Sequence of chain 1.A:
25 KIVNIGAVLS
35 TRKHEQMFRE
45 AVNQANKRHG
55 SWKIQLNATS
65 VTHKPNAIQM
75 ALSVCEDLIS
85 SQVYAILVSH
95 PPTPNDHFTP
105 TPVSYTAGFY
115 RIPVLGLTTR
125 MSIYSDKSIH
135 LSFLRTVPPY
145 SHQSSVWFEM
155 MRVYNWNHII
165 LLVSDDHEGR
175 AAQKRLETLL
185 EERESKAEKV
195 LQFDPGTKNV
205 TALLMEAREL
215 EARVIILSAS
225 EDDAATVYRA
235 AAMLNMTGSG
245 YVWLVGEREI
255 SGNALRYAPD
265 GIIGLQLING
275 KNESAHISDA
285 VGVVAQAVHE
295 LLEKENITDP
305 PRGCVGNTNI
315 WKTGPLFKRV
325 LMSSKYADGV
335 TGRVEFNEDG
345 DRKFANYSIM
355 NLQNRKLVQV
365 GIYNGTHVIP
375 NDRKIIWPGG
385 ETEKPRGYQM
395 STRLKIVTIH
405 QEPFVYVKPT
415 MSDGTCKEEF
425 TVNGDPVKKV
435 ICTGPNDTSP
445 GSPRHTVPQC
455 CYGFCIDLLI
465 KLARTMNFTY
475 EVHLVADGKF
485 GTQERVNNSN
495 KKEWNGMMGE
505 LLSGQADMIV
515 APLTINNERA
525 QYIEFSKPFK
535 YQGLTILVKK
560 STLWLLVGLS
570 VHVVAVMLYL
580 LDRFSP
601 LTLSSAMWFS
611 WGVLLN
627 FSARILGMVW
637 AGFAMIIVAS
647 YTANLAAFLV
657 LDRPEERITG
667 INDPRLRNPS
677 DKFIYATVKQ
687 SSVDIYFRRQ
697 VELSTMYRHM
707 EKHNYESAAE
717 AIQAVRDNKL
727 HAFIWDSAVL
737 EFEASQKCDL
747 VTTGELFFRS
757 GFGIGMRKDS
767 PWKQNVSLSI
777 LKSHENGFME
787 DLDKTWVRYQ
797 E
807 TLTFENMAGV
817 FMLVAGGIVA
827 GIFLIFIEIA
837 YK

Binding-site contacts:
Ligand atom C2 contacts residue ASN771 of chain 1.A at 2.4 Å.
Ligand atom C5 contacts residue ASN771 of chain 1.A at 3.7 Å.
Ligand atom C7 contacts residue ASN771 of chain 1.A at 3.2 Å.
Ligand atom C8 contacts residue ASN771 of chain 1.A at 4.4 Å.
Ligand atom C3 contacts residue ASN771 of chain 1.A at 3.8 Å.
Ligand atom C1 contacts residue ASN771 of chain 1.A at 1.4 Å.
Ligand atom O7 contacts residue MET470 of chain 1.A at 3.9 Å.
Ligand atom C2 contacts residue MET470 of chain 1.A at 4.2 Å (hydrophobic).
Ligand atom C4 contacts residue ASN771 of chain 1.A at 4.2 Å.
Ligand atom O7 contacts residue ASN771 of chain 1.A at 3.1 Å (h-bond).
Ligand atom O7 contacts residue PRO767 of chain 1.A at 4.2 Å.
Ligand atom N2 contacts residue ASN771 of chain 1.A at 2.9 Å (h-bond).
Ligand atom O7 contacts residue TRP768 of chain 1.A at 3.3 Å.
Ligand atom C8 contacts residue MET394 of chain 1.A at 3.8 Å (hydrophobic).
Ligand atom C8 contacts residue TRP768 of chain 1.A at 3.8 Å (hydrophobic).
Ligand atom O5 contacts residue ASN771 of chain 1.A at 2.4 Å (h-bond).
Ligand atom C7 contacts residue MET470 of chain 1.A at 3.9 Å (hydrophobic).
Ligand atom C7 contacts residue TRP768 of chain 1.A at 4.0 Å (hydrophobic).
Ligand atom C8 contacts residue MET470 of chain 1.A at 3.9 Å (hydrophobic).

The protein below binds the small molecule below.
Small molecule (SMILES): CC(=O)N[C@@H]1[C@@H](O)[C@H](O)[C@@H](CO)O[C@H]1O